Sequence of chain 1.A:
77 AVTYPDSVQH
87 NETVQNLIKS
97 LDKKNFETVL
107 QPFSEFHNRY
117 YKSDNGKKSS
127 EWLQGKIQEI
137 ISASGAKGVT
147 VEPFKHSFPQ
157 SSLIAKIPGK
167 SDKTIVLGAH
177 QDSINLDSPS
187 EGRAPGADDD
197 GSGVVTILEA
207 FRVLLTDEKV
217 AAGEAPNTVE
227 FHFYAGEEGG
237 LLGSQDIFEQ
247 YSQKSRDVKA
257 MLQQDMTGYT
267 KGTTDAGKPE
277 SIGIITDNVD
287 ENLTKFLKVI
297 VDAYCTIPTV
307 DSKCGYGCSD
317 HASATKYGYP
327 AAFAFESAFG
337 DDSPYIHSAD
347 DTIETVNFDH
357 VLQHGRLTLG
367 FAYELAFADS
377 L

Binding-site contacts:
Ligand atom C1 contacts residue ASN87 of chain 1.A at 1.4 Å.
Ligand atom C1 contacts residue GLN91 of chain 1.A at 4.0 Å.
Ligand atom C8 contacts residue ALA299 of chain 1.A at 4.3 Å (hydrophobic).
Ligand atom C5 contacts residue GLN91 of chain 1.A at 4.4 Å.
Ligand atom C4 contacts residue ASN87 of chain 1.A at 4.2 Å.
Ligand atom C3 contacts residue ASN87 of chain 1.A at 3.8 Å.
Ligand atom O6 contacts residue GLN91 of chain 1.A at 4.0 Å.
Ligand atom O5 contacts residue GLN91 of chain 1.A at 4.0 Å.
Ligand atom C8 contacts residue ASN87 of chain 1.A at 4.5 Å.
Ligand atom C8 contacts residue VAL84 of chain 1.A at 4.1 Å (hydrophobic).
Ligand atom C2 contacts residue ASN87 of chain 1.A at 2.4 Å.
Ligand atom O7 contacts residue ASN87 of chain 1.A at 3.1 Å (h-bond).
Ligand atom O5 contacts residue ASN87 of chain 1.A at 2.3 Å (h-bond).
Ligand atom C7 contacts residue ASN87 of chain 1.A at 3.2 Å.
Ligand atom C5 contacts residue ASN87 of chain 1.A at 3.6 Å.
Ligand atom N2 contacts residue ASN87 of chain 1.A at 2.9 Å (h-bond).

This small molecule binds to this protein.
Small molecule (SMILES): CC(=O)N[C@H]1[C@H](O[C@H]2[C@H](O)[C@@H](NC(C)=O)CO[C@@H]2CO)O[C@H](CO)[C@@H](O)[C@@H]1O